This protein binds this small molecule.
Small molecule (SMILES): CNc1cc(OC)c(C(=O)N[C@@H]2CCN(Cc3ccccc3)[C@@H]2C)cc1Cl

Sequence of chain 1.A:
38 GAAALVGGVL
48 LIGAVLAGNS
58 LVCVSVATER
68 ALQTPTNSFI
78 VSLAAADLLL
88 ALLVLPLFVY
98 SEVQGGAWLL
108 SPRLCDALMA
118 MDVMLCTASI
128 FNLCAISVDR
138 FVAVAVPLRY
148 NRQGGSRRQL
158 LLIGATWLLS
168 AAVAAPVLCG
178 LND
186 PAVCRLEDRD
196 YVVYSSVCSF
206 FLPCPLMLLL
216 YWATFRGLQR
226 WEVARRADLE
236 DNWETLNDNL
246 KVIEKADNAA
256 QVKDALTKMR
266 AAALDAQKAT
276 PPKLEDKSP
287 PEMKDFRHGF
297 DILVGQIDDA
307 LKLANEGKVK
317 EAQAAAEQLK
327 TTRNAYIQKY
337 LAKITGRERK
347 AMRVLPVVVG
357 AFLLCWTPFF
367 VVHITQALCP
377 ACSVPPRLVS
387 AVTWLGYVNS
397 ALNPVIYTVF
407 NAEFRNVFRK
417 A

Binding-site contacts:
Ligand atom CLA contacts residue VAL197 of chain 1.A at 3.7 Å.
Ligand atom NAP contacts residue SER200 of chain 1.A at 2.9 Å (h-bond).
Ligand atom CAZ contacts residue ASP119 of chain 1.A at 3.5 Å.
Ligand atom CAC contacts residue PHE365 of chain 1.A at 3.7 Å (hydrophobic).
Ligand atom CAV contacts residue VAL120 of chain 1.A at 3.9 Å (hydrophobic).
Ligand atom NBA contacts residue TYR393 of chain 1.A at 3.7 Å.
Ligand atom CAO contacts residue ASP119 of chain 1.A at 3.7 Å.
Ligand atom CAA contacts residue PHE366 of chain 1.A at 3.8 Å (hydrophobic).
Ligand atom NBA contacts residue ASP119 of chain 1.A at 2.7 Å (salt-bridge).
Ligand atom CAS contacts residue PHE365 of chain 1.A at 3.6 Å (hydrophobic).
Ligand atom CAJ contacts residue VAL91 of chain 1.A at 3.8 Å (hydrophobic).
Ligand atom CAN contacts residue ASP119 of chain 1.A at 3.3 Å.
Ligand atom CAV contacts residue PHE366 of chain 1.A at 3.9 Å (hydrophobic).
Ligand atom CAL contacts residue LEU191 of chain 1.A at 3.6 Å (hydrophobic).
Ligand atom CAC contacts residue ASP119 of chain 1.A at 3.4 Å.
Ligand atom NAQ contacts residue ASP119 of chain 1.A at 3.0 Å (salt-bridge).
Ligand atom CAB contacts residue ASP119 of chain 1.A at 3.4 Å.
Ligand atom CAB contacts residue CYS123 of chain 1.A at 3.8 Å (hydrophobic).
Ligand atom CAX contacts residue PHE365 of chain 1.A at 3.6 Å (hydrophobic).
Ligand atom CAA contacts residue THR124 of chain 1.A at 3.3 Å.
Ligand atom CAY contacts residue ASP119 of chain 1.A at 3.4 Å.
Ligand atom CAO contacts residue TYR393 of chain 1.A at 3.4 Å (hydrophobic).
Ligand atom OAD contacts residue HIS369 of chain 1.A at 3.7 Å.
Ligand atom CAM contacts residue ASP119 of chain 1.A at 3.6 Å.
Ligand atom NAP contacts residue PHE366 of chain 1.A at 3.5 Å.
Ligand atom CAC contacts residue THR389 of chain 1.A at 3.5 Å.
Ligand atom CAA contacts residue VAL120 of chain 1.A at 3.7 Å (hydrophobic).
Ligand atom CAJ contacts residue TYR393 of chain 1.A at 3.8 Å (hydrophobic).
Ligand atom CAF contacts residue PHE95 of chain 1.A at 3.7 Å (hydrophobic).
Ligand atom CAC contacts residue TYR393 of chain 1.A at 3.6 Å (hydrophobic).
Ligand atom CAW contacts residue PHE365 of chain 1.A at 3.6 Å (hydrophobic).
Ligand atom OAR contacts residue PHE365 of chain 1.A at 3.6 Å.
Ligand atom CLA contacts residue SER200 of chain 1.A at 3.4 Å.
Ligand atom CAF contacts residue LEU115 of chain 1.A at 3.6 Å (hydrophobic).
Ligand atom CAA contacts residue SER200 of chain 1.A at 3.5 Å.
Ligand atom CAH contacts residue VAL91 of chain 1.A at 3.8 Å (hydrophobic).
Ligand atom CAA contacts residue SER204 of chain 1.A at 3.7 Å.
Ligand atom CAM contacts residue MET116 of chain 1.A at 3.9 Å (hydrophobic).
Ligand atom CAT contacts residue PHE95 of chain 1.A at 3.8 Å (hydrophobic).
Ligand atom OAR contacts residue ASP119 of chain 1.A at 3.0 Å (salt-bridge).